Binding-site contacts:
Ligand atom N24 contacts residue CA1 of chain 1.C at 3.7 Å.
Ligand atom N24 contacts residue HIS88 of chain 1.A at 3.1 Å (h-bond).
Ligand atom C15 contacts residue LEU47 of chain 1.A at 3.7 Å (hydrophobic).
Ligand atom N24 contacts residue ASP89 of chain 1.A at 2.7 Å (salt-bridge).
Ligand atom O23 contacts residue PHE68 of chain 1.A at 3.0 Å (h-bond).
Ligand atom C20 contacts residue CYS85 of chain 1.A at 3.8 Å (hydrophobic).
Ligand atom O23 contacts residue CYS69 of chain 1.A at 3.5 Å.
Ligand atom O23 contacts residue GLY70 of chain 1.A at 2.9 Å (h-bond).
Ligand atom C9 contacts residue LEU71 of chain 1.A at 3.5 Å (hydrophobic).
Ligand atom F27 contacts residue PRO59 of chain 1.A at 3.6 Å.
Ligand atom O6 contacts residue ASP89 of chain 1.A at 2.9 Å (salt-bridge).
Ligand atom F29 contacts residue PRO59 of chain 1.A at 3.2 Å.
Ligand atom C9 contacts residue GLY70 of chain 1.A at 3.5 Å.
Ligand atom C1 contacts residue TYR92 of chain 1.A at 3.8 Å (hydrophobic).
Ligand atom C16 contacts residue PRO59 of chain 1.A at 3.7 Å (hydrophobic).
Ligand atom C4 contacts residue GLY70 of chain 1.A at 3.7 Å.
Ligand atom O6 contacts residue GLY70 of chain 1.A at 3.1 Å (h-bond).
Ligand atom C8 contacts residue LEU71 of chain 1.A at 3.6 Å (hydrophobic).
Ligand atom C26 contacts residue MET63 of chain 1.A at 3.7 Å (hydrophobic).
Ligand atom C20 contacts residue ILE136 of chain 1.A at 3.5 Å (hydrophobic).
Ligand atom C4 contacts residue CA1 of chain 1.C at 3.5 Å.
Ligand atom C22 contacts residue CA1 of chain 1.C at 3.5 Å.
Ligand atom C1 contacts residue ILE44 of chain 1.A at 3.6 Å (hydrophobic).
Ligand atom C22 contacts residue ASP89 of chain 1.A at 3.4 Å.
Ligand atom O6 contacts residue GLY72 of chain 1.A at 3.4 Å (h-bond).
Ligand atom C14 contacts residue LEU47 of chain 1.A at 3.6 Å (hydrophobic).
Ligand atom C17 contacts residue TYR62 of chain 1.A at 3.7 Å (hydrophobic).
Ligand atom C10 contacts residue GLY70 of chain 1.A at 3.5 Å.
Ligand atom O23 contacts residue CA1 of chain 1.C at 2.5 Å.
Ligand atom O6 contacts residue CA1 of chain 1.C at 2.3 Å.
Ligand atom N24 contacts residue CYS85 of chain 1.A at 3.6 Å (h-bond).
Ligand atom C18 contacts residue TYR62 of chain 1.A at 3.5 Å (hydrophobic).
Ligand atom C8 contacts residue GLY70 of chain 1.A at 3.7 Å.
Ligand atom C4 contacts residue GLY72 of chain 1.A at 3.5 Å.
Ligand atom O5 contacts residue GLY72 of chain 1.A at 2.8 Å (h-bond).
Ligand atom C26 contacts residue PRO59 of chain 1.A at 3.6 Å (hydrophobic).
Ligand atom F29 contacts residue MET63 of chain 1.A at 2.5 Å.
Ligand atom O5 contacts residue LEU71 of chain 1.A at 3.2 Å.
Ligand atom O25 contacts residue PRO59 of chain 1.A at 3.2 Å (h-bond).
Ligand atom O23 contacts residue ASP89 of chain 1.A at 3.3 Å (salt-bridge).

This small molecule binds to this protein.
Small molecule (SMILES): C[C@H](CC(=O)O)c1cccc(-n2c(C(N)=O)cc3ccc(OC(F)(F)F)cc32)c1

Sequence of chain 1.A:
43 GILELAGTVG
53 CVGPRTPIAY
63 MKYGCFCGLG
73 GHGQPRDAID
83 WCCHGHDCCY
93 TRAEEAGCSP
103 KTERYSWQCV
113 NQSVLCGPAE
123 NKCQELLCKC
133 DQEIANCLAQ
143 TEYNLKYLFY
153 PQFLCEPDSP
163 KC